The protein below binds the small molecule below.
Small molecule (SMILES): NCCC[C@H](N)C(=O)O

Sequence of chain 1.A:
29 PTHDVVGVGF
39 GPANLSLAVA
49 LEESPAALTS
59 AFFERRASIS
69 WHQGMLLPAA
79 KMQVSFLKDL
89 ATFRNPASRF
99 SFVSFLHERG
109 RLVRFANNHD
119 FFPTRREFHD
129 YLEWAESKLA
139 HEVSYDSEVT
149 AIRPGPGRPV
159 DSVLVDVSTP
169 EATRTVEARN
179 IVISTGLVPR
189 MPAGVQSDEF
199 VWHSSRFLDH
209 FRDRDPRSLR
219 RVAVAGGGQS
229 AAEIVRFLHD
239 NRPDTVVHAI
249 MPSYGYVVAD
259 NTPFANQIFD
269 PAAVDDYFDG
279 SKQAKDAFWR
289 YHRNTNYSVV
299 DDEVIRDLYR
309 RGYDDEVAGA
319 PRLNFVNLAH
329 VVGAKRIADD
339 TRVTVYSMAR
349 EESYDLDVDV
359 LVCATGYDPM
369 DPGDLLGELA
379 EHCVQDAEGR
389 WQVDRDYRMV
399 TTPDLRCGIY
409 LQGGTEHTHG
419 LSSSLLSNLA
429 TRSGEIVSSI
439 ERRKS

Binding-site contacts:
Ligand atom NE contacts residue GLN81 of chain 1.A at 4.0 Å.
Ligand atom O contacts residue GLN81 of chain 1.A at 4.5 Å.
Ligand atom O contacts residue VAL82 of chain 1.A at 4.0 Å.
Ligand atom CG contacts residue PHE267 of chain 1.A at 4.1 Å (hydrophobic).
Ligand atom CA contacts residue ASN264 of chain 1.A at 3.7 Å.
Ligand atom OXT contacts residue SER425 of chain 1.A at 2.8 Å (h-bond).
Ligand atom C contacts residue LYS86 of chain 1.A at 3.4 Å.
Ligand atom O contacts residue LYS86 of chain 1.A at 3.0 Å (salt-bridge).
Ligand atom CB contacts residue SER425 of chain 1.A at 4.0 Å.
Ligand atom OXT contacts residue VAL82 of chain 1.A at 3.5 Å.
Ligand atom N contacts residue ASN264 of chain 1.A at 2.7 Å (h-bond).
Ligand atom NE contacts residue NAP1 of chain 1.F at 3.5 Å (h-bond).
Ligand atom O contacts residue ASN264 of chain 1.A at 3.1 Å (h-bond).
Ligand atom CG contacts residue GLN81 of chain 1.A at 3.8 Å.
Ligand atom CG contacts residue THR293 of chain 1.A at 4.1 Å.
Ligand atom C contacts residue PHE267 of chain 1.A at 3.8 Å (hydrophobic).
Ligand atom CD contacts residue ASN294 of chain 1.A at 3.6 Å.
Ligand atom NE contacts residue THR293 of chain 1.A at 4.2 Å.
Ligand atom CD contacts residue GLN81 of chain 1.A at 3.6 Å.
Ligand atom CD contacts residue LEU423 of chain 1.A at 4.2 Å (hydrophobic).
Ligand atom C contacts residue ASN264 of chain 1.A at 3.8 Å.
Ligand atom N contacts residue ASN259 of chain 1.A at 4.0 Å.
Ligand atom CB contacts residue VAL82 of chain 1.A at 3.9 Å (hydrophobic).
Ligand atom N contacts residue PHE267 of chain 1.A at 3.5 Å.
Ligand atom CA contacts residue VAL82 of chain 1.A at 4.5 Å (hydrophobic).
Ligand atom OXT contacts residue ASN264 of chain 1.A at 4.5 Å.
Ligand atom CG contacts residue LEU423 of chain 1.A at 4.2 Å (hydrophobic).
Ligand atom OXT contacts residue LYS86 of chain 1.A at 3.0 Å (salt-bridge).
Ligand atom CA contacts residue SER425 of chain 1.A at 4.1 Å.
Ligand atom C contacts residue VAL82 of chain 1.A at 3.7 Å (hydrophobic).
Ligand atom CA contacts residue PHE267 of chain 1.A at 3.4 Å (hydrophobic).
Ligand atom C contacts residue GLN81 of chain 1.A at 4.5 Å.
Ligand atom CA contacts residue GLN81 of chain 1.A at 4.1 Å.
Ligand atom NE contacts residue ASN294 of chain 1.A at 2.8 Å (h-bond).
Ligand atom CG contacts residue ASN294 of chain 1.A at 4.0 Å.
Ligand atom OXT contacts residue PHE267 of chain 1.A at 3.5 Å.
Ligand atom O contacts residue PHE267 of chain 1.A at 4.5 Å.
Ligand atom N contacts residue GLN81 of chain 1.A at 4.2 Å.
Ligand atom C contacts residue SER425 of chain 1.A at 3.8 Å.
Ligand atom CB contacts residue GLN81 of chain 1.A at 3.2 Å.